This small molecule binds to this protein.
Small molecule (SMILES): CC(=O)N[C@@H]1[C@@H](O)[C@H](O)[C@@H](CO)O[C@H]1O

Binding-site contacts:
Ligand atom C7 contacts residue ASN134 of chain 1.A at 2.9 Å.
Ligand atom O6 contacts residue ASN134 of chain 1.A at 4.2 Å.
Ligand atom N2 contacts residue ASN134 of chain 1.A at 2.9 Å (h-bond).
Ligand atom C2 contacts residue ASN134 of chain 1.A at 2.4 Å.
Ligand atom O5 contacts residue ASN134 of chain 1.A at 2.3 Å (h-bond).
Ligand atom C8 contacts residue ASN134 of chain 1.A at 4.3 Å.
Ligand atom C4 contacts residue ASN134 of chain 1.A at 4.2 Å.
Ligand atom O7 contacts residue ASN134 of chain 1.A at 2.3 Å (h-bond).
Ligand atom C1 contacts residue ASN134 of chain 1.A at 1.4 Å.
Ligand atom C3 contacts residue ASN134 of chain 1.A at 3.8 Å.
Ligand atom C5 contacts residue ASN134 of chain 1.A at 3.6 Å.

Sequence of chain 1.A:
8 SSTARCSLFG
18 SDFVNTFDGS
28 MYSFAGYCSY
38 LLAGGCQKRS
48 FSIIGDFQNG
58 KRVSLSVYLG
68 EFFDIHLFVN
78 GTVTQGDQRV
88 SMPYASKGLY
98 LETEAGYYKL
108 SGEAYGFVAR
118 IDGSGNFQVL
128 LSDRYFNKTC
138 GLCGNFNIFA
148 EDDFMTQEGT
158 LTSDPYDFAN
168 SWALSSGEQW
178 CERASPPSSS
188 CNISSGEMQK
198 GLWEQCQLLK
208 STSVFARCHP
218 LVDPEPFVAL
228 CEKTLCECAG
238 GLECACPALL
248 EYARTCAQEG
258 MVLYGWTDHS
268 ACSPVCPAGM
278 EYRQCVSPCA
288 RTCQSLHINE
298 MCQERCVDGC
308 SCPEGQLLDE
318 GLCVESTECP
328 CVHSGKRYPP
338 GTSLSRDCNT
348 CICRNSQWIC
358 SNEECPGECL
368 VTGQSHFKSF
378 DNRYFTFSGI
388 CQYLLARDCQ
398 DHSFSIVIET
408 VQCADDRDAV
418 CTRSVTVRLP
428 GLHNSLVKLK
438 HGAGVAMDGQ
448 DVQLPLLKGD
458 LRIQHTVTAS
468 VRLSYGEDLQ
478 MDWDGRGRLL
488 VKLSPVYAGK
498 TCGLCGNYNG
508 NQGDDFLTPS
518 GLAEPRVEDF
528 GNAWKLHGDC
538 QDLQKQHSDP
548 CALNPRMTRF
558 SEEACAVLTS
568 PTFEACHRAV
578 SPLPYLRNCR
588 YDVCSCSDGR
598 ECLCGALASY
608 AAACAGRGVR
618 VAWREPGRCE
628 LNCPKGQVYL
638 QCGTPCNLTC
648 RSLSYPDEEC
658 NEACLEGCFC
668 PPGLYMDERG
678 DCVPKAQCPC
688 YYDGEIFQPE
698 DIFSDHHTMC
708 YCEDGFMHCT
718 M